Sequence of chain 2.A:
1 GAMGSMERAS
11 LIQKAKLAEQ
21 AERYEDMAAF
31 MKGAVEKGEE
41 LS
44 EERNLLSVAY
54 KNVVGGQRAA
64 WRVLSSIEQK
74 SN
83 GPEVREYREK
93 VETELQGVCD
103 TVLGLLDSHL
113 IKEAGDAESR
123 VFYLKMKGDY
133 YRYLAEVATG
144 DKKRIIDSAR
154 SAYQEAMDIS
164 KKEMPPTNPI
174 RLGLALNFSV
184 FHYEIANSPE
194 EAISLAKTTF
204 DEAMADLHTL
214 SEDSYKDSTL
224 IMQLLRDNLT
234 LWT

The small molecule below binds the protein below.
Small molecule (SMILES): CC(C)[C@H](NC(=O)[C@@H](NC(=O)[C@H](C)NC(=O)[C@@H]1CCCN1C(=O)[C@@H](N)Cc1ccccc1)[C@@H](C)OP(=O)(O)O)C(=O)O

Binding-site contacts:
Ligand atom CG2 contacts residue GLY176 of chain 2.A at 3.5 Å.
Ligand atom O3P contacts residue TYR135 of chain 2.A at 2.5 Å (h-bond).
Ligand atom P contacts residue ARG134 of chain 2.A at 3.7 Å.
Ligand atom CA contacts residue ASN231 of chain 2.A at 3.8 Å.
Ligand atom P contacts residue LYS54 of chain 2.A at 3.9 Å.
Ligand atom C contacts residue ASN231 of chain 2.A at 3.6 Å.
Ligand atom CG2 contacts residue ARG134 of chain 2.A at 3.9 Å.
Ligand atom OG1 contacts residue LYS54 of chain 2.A at 3.7 Å.
Ligand atom P contacts residue TYR135 of chain 2.A at 3.7 Å.
Ligand atom O contacts residue ASN180 of chain 2.A at 2.8 Å (h-bond).
Ligand atom C contacts residue ASN180 of chain 2.A at 3.6 Å.
Ligand atom CA contacts residue ASN231 of chain 2.A at 3.5 Å.
Ligand atom O contacts residue LYS54 of chain 2.A at 3.3 Å (salt-bridge).
Ligand atom CB contacts residue ASN231 of chain 2.A at 3.5 Å.
Ligand atom N contacts residue ASN180 of chain 2.A at 3.0 Å (h-bond).
Ligand atom CB contacts residue ASN180 of chain 2.A at 3.2 Å.
Ligand atom CG2 contacts residue VAL183 of chain 2.A at 3.7 Å (hydrophobic).
Ligand atom O2P contacts residue ARG134 of chain 2.A at 2.8 Å (salt-bridge).
Ligand atom P contacts residue ARG61 of chain 2.A at 3.6 Å.
Ligand atom CG1 contacts residue LEU227 of chain 2.A at 3.3 Å (hydrophobic).
Ligand atom O contacts residue LEU179 of chain 2.A at 3.5 Å.
Ligand atom O contacts residue LYS127 of chain 2.A at 2.8 Å (salt-bridge).
Ligand atom C contacts residue LYS127 of chain 2.A at 3.7 Å.
Ligand atom CG2 contacts residue ASN180 of chain 2.A at 3.6 Å.
Ligand atom CD contacts residue GLU187 of chain 2.A at 3.9 Å.
Ligand atom CB contacts residue ASN231 of chain 2.A at 3.7 Å.
Ligand atom O2P contacts residue ARG61 of chain 2.A at 3.0 Å (salt-bridge).
Ligand atom CG contacts residue VAL183 of chain 2.A at 3.8 Å (hydrophobic).
Ligand atom CB contacts residue LEU227 of chain 2.A at 3.8 Å (hydrophobic).
Ligand atom O3P contacts residue ARG134 of chain 2.A at 2.9 Å (salt-bridge).
Ligand atom O1P contacts residue ARG61 of chain 2.A at 2.9 Å (salt-bridge).
Ligand atom CA contacts residue ASN180 of chain 2.A at 3.2 Å.
Ligand atom O contacts residue ASN231 of chain 2.A at 3.0 Å (h-bond).
Ligand atom CB contacts residue TRP235 of chain 2.A at 3.8 Å (hydrophobic).
Ligand atom C contacts residue LYS54 of chain 2.A at 3.9 Å.
Ligand atom O1P contacts residue LYS54 of chain 2.A at 3.2 Å (salt-bridge).
Ligand atom N contacts residue ASN231 of chain 2.A at 2.9 Å (h-bond).
Ligand atom O contacts residue VAL183 of chain 2.A at 3.5 Å.
Ligand atom CA contacts residue LEU179 of chain 2.A at 3.8 Å (hydrophobic).
Ligand atom CB contacts residue VAL183 of chain 2.A at 3.9 Å (hydrophobic).